A small-molecule ligand and the protein it binds are described below.
Small molecule (SMILES): C[C@@H]1O[C@H](OP(=O)(O)OP(=O)(O)OC[C@H]2O[C@@H](n3cnc4c(=O)[nH]c(N)nc43)[C@H](O)[C@@H]2O)[C@@H](O)[C@H](O)[C@@H]1O

Sequence of chain 1.E:
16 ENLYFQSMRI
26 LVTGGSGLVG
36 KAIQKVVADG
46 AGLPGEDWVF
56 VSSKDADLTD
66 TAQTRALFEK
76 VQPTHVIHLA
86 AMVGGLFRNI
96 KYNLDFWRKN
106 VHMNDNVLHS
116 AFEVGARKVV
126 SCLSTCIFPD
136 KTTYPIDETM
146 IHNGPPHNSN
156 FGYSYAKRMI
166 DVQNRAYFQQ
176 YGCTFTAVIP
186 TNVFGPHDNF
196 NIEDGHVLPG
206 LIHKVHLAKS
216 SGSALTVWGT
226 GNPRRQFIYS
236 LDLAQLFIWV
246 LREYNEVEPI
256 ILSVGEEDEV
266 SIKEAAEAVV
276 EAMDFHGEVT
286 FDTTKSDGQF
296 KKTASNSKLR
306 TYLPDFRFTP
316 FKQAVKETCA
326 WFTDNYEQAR

Binding-site contacts:
Ligand atom O5 contacts residue LYS297 of chain 1.E at 3.1 Å (salt-bridge).
Ligand atom C4 contacts residue VAL202 of chain 1.E at 3.3 Å (hydrophobic).
Ligand atom C5A contacts residue CYS131 of chain 1.E at 3.1 Å (hydrophobic).
Ligand atom O4' contacts residue VAL202 of chain 1.E at 3.3 Å.
Ligand atom C6 contacts residue TRP223 of chain 1.E at 3.1 Å (hydrophobic).
Ligand atom O3' contacts residue ASP292 of chain 1.E at 2.7 Å (salt-bridge).
Ligand atom O1X contacts residue LYS297 of chain 1.E at 2.8 Å (salt-bridge).
Ligand atom C4A contacts residue HIS201 of chain 1.E at 3.3 Å.
Ligand atom N9 contacts residue VAL202 of chain 1.E at 3.4 Å.
Ligand atom O1X contacts residue ARG230 of chain 1.E at 2.9 Å (salt-bridge).
Ligand atom O1P contacts residue VAL202 of chain 1.E at 2.8 Å (h-bond).
Ligand atom C3 contacts residue CYS131 of chain 1.E at 3.3 Å (hydrophobic).
Ligand atom C8 contacts residue TRP223 of chain 1.E at 3.0 Å (hydrophobic).
Ligand atom C5A contacts residue HIS201 of chain 1.E at 3.5 Å.
Ligand atom O4 contacts residue CYS131 of chain 1.E at 2.8 Å (h-bond).
Ligand atom C5 contacts residue TRP223 of chain 1.E at 3.5 Å (hydrophobic).
Ligand atom O1P contacts residue HIS201 of chain 1.E at 3.5 Å.
Ligand atom C4A contacts residue CYS131 of chain 1.E at 3.1 Å (hydrophobic).
Ligand atom O1X contacts residue ASN187 of chain 1.E at 2.9 Å (h-bond).
Ligand atom N1 contacts residue TRP223 of chain 1.E at 3.2 Å.
Ligand atom O4 contacts residue TYR158 of chain 1.E at 3.4 Å (h-bond).
Ligand atom O5 contacts residue CYS131 of chain 1.E at 3.0 Å (h-bond).
Ligand atom O3P contacts residue LEU91 of chain 1.E at 2.9 Å (h-bond).
Ligand atom O2' contacts residue SER291 of chain 1.E at 2.7 Å (h-bond).
Ligand atom O3P contacts residue GLY90 of chain 1.E at 3.4 Å.
Ligand atom O3 contacts residue CYS131 of chain 1.E at 3.2 Å (h-bond).
Ligand atom C2 contacts residue VAL202 of chain 1.E at 3.5 Å (hydrophobic).
Ligand atom N2 contacts residue GLY200 of chain 1.E at 3.3 Å (h-bond).
Ligand atom O3 contacts residue ASN155 of chain 1.E at 3.4 Å (h-bond).
Ligand atom C2' contacts residue SER291 of chain 1.E at 3.5 Å.
Ligand atom O2' contacts residue TRP223 of chain 1.E at 3.2 Å (h-bond).
Ligand atom O3 contacts residue TYR158 of chain 1.E at 3.1 Å.
Ligand atom N7 contacts residue TRP223 of chain 1.E at 3.1 Å (h-bond).
Ligand atom C6A contacts residue CYS131 of chain 1.E at 3.0 Å (hydrophobic).
Ligand atom O6 contacts residue TRP223 of chain 1.E at 3.4 Å.
Ligand atom O2X contacts residue ARG230 of chain 1.E at 3.0 Å (salt-bridge).
Ligand atom C3' contacts residue ASP292 of chain 1.E at 3.4 Å.
Ligand atom C3 contacts residue GLY89 of chain 1.E at 3.4 Å.
Ligand atom C2A contacts residue CYS131 of chain 1.E at 3.3 Å (hydrophobic).
Ligand atom O6 contacts residue LYS209 of chain 1.E at 3.1 Å (salt-bridge).